Binding-site contacts:
Ligand atom C8B contacts residue SER351 of chain 1.G at 3.5 Å.
Ligand atom P1 contacts residue SER453 of chain 1.G at 3.3 Å.
Ligand atom C1 contacts residue LYS454 of chain 1.G at 4.0 Å.
Ligand atom C3A contacts residue VAL455 of chain 1.G at 3.7 Å (hydrophobic).
Ligand atom O2C contacts residue LYS454 of chain 1.G at 3.3 Å (salt-bridge).
Ligand atom C2 contacts residue LYS454 of chain 1.G at 3.7 Å.
Ligand atom P5 contacts residue SER451 of chain 1.G at 4.0 Å.
Ligand atom O41 contacts residue LYS364 of chain 1.G at 3.3 Å (salt-bridge).
Ligand atom C5A contacts residue VAL455 of chain 1.G at 4.0 Å (hydrophobic).
Ligand atom O6 contacts residue SER451 of chain 1.G at 3.5 Å (h-bond).
Ligand atom C3C contacts residue PHE362 of chain 1.G at 4.0 Å (hydrophobic).
Ligand atom P1 contacts residue LYS454 of chain 1.G at 3.9 Å.
Ligand atom C1A contacts residue LYS454 of chain 1.G at 3.5 Å.
Ligand atom C4A contacts residue VAL455 of chain 1.G at 4.0 Å (hydrophobic).
Ligand atom O51 contacts residue SER451 of chain 1.G at 2.7 Å (h-bond).
Ligand atom O2C contacts residue VAL455 of chain 1.G at 3.7 Å.
Ligand atom C6B contacts residue THR358 of chain 1.G at 3.9 Å.
Ligand atom P4 contacts residue LYS364 of chain 1.G at 3.8 Å.
Ligand atom C1C contacts residue LYS454 of chain 1.G at 4.0 Å.
Ligand atom O1B contacts residue PHE362 of chain 1.G at 3.9 Å.
Ligand atom C1C contacts residue PHE362 of chain 1.G at 3.6 Å (hydrophobic).
Ligand atom O3C contacts residue VAL455 of chain 1.G at 3.6 Å.
Ligand atom C6A contacts residue ILE458 of chain 1.G at 3.7 Å (hydrophobic).
Ligand atom O1 contacts residue SER453 of chain 1.G at 3.5 Å (h-bond).
Ligand atom C5B contacts residue THR358 of chain 1.G at 4.0 Å.
Ligand atom O6 contacts residue ARG301 of chain 1.G at 3.2 Å (salt-bridge).
Ligand atom C2C contacts residue LYS454 of chain 1.G at 3.8 Å.
Ligand atom O52 contacts residue ASN450 of chain 1.G at 3.0 Å (h-bond).
Ligand atom O1A contacts residue LYS454 of chain 1.G at 3.5 Å.
Ligand atom O11 contacts residue PHE362 of chain 1.G at 3.1 Å.
Ligand atom C8A contacts residue ILE462 of chain 1.G at 3.7 Å (hydrophobic).
Ligand atom O52 contacts residue ARG365 of chain 1.G at 3.2 Å (salt-bridge).
Ligand atom O12 contacts residue SER453 of chain 1.G at 2.1 Å (h-bond).
Ligand atom O1 contacts residue LYS454 of chain 1.G at 3.7 Å.
Ligand atom O43 contacts residue LYS364 of chain 1.G at 3.2 Å (salt-bridge).
Ligand atom O12 contacts residue VAL455 of chain 1.G at 3.5 Å.
Ligand atom O51 contacts residue ASN450 of chain 1.G at 4.0 Å.
Ligand atom O52 contacts residue LYS364 of chain 1.G at 3.4 Å.
Ligand atom O13 contacts residue LYS454 of chain 1.G at 3.0 Å (salt-bridge).
Ligand atom C2A contacts residue LYS454 of chain 1.G at 4.0 Å.

Sequence of chain 1.G:
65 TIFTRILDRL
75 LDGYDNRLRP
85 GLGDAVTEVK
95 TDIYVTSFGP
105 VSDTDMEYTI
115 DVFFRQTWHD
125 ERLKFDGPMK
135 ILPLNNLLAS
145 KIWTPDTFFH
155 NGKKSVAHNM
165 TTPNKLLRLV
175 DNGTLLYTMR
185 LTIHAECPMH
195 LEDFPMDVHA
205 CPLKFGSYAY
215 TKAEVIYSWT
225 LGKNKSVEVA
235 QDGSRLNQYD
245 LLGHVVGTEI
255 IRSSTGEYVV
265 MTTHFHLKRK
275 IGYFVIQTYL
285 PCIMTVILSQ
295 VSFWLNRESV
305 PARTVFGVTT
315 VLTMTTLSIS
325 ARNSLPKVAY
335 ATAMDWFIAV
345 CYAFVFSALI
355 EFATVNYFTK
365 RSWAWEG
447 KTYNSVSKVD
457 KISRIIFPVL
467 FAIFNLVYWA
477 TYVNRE

This protein binds this small molecule.
Small molecule (SMILES): CCCCCCCC(=O)OC[C@H](COP(=O)(O)O[C@@H]1[C@H](O)[C@H](O)[C@@H](OP(=O)(O)O)[C@H](OP(=O)(O)O)[C@H]1O)OC(=O)CCCCCCC